A protein and the small-molecule ligand that binds it are described below.
Small molecule (SMILES): O=c1[nH]c(=O)c2nn[nH]c2[nH]1

Binding-site contacts:
Ligand atom N3 contacts residue ARG177 of chain 1.A at 3.0 Å (salt-bridge).
Ligand atom O6 contacts residue THR58 of chain 2.A at 3.9 Å.
Ligand atom C4 contacts residue PHE160 of chain 1.A at 3.4 Å (hydrophobic).
Ligand atom C2 contacts residue ARG177 of chain 1.A at 3.5 Å.
Ligand atom O6 contacts residue PHE160 of chain 1.A at 4.1 Å.
Ligand atom O2 contacts residue GLN229 of chain 1.A at 3.8 Å.
Ligand atom C5 contacts residue PHE160 of chain 1.A at 3.4 Å (hydrophobic).
Ligand atom N8 contacts residue THR58 of chain 2.A at 3.2 Å (h-bond).
Ligand atom O2 contacts residue VAL228 of chain 1.A at 2.9 Å (h-bond).
Ligand atom N7 contacts residue PHE160 of chain 1.A at 3.7 Å.
Ligand atom O2 contacts residue PHE160 of chain 1.A at 3.9 Å.
Ligand atom N9 contacts residue ARG177 of chain 1.A at 4.0 Å.
Ligand atom N9 contacts residue PHE160 of chain 1.A at 3.5 Å.
Ligand atom N8 contacts residue LEU171 of chain 1.A at 3.8 Å.
Ligand atom O6 contacts residue ILE55 of chain 2.A at 3.5 Å.
Ligand atom C4 contacts residue ARG177 of chain 1.A at 3.8 Å.
Ligand atom N7 contacts residue ALA57 of chain 2.A at 3.5 Å.
Ligand atom N1 contacts residue PHE160 of chain 1.A at 3.6 Å.
Ligand atom C2 contacts residue ASN255 of chain 1.A at 3.9 Å.
Ligand atom N9 contacts residue THR58 of chain 2.A at 4.0 Å.
Ligand atom O2 contacts residue SER227 of chain 1.A at 3.6 Å.
Ligand atom C2 contacts residue VAL228 of chain 1.A at 4.0 Å (hydrophobic).
Ligand atom N1 contacts residue GLN229 of chain 1.A at 3.0 Å (h-bond).
Ligand atom O2 contacts residue ASN255 of chain 1.A at 4.1 Å.
Ligand atom C6 contacts residue PHE160 of chain 1.A at 3.5 Å (hydrophobic).
Ligand atom C2 contacts residue PHE160 of chain 1.A at 3.7 Å (hydrophobic).
Ligand atom C2 contacts residue GLN229 of chain 1.A at 3.9 Å.
Ligand atom O6 contacts residue GLN229 of chain 1.A at 2.9 Å (h-bond).
Ligand atom C5 contacts residue THR58 of chain 2.A at 4.0 Å.
Ligand atom N8 contacts residue ASP59 of chain 2.A at 3.9 Å.
Ligand atom N3 contacts residue ASN255 of chain 1.A at 3.3 Å (h-bond).
Ligand atom N7 contacts residue THR58 of chain 2.A at 2.8 Å (h-bond).
Ligand atom O2 contacts residue ARG177 of chain 1.A at 2.8 Å (salt-bridge).
Ligand atom O6 contacts residue TYR9 of chain 2.A at 3.8 Å.
Ligand atom C4 contacts residue ASN255 of chain 1.A at 3.8 Å.
Ligand atom N3 contacts residue PHE160 of chain 1.A at 3.7 Å.
Ligand atom N9 contacts residue LEU171 of chain 1.A at 4.0 Å.
Ligand atom N8 contacts residue ALA57 of chain 2.A at 3.7 Å.
Ligand atom N8 contacts residue PHE160 of chain 1.A at 3.7 Å.
Ligand atom C6 contacts residue GLN229 of chain 1.A at 3.7 Å.

Sequence of chain 2.A:
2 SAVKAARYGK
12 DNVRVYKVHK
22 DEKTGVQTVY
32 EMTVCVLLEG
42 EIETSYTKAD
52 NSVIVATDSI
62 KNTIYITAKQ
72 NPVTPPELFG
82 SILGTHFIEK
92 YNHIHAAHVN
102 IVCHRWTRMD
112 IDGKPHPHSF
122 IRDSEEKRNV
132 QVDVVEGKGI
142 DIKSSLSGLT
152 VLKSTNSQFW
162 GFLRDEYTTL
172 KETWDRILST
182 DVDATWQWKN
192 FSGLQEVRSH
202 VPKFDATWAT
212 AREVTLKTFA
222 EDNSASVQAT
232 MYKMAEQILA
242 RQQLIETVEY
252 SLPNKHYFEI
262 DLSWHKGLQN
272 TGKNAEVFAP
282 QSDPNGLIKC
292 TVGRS

Sequence of chain 1.A:
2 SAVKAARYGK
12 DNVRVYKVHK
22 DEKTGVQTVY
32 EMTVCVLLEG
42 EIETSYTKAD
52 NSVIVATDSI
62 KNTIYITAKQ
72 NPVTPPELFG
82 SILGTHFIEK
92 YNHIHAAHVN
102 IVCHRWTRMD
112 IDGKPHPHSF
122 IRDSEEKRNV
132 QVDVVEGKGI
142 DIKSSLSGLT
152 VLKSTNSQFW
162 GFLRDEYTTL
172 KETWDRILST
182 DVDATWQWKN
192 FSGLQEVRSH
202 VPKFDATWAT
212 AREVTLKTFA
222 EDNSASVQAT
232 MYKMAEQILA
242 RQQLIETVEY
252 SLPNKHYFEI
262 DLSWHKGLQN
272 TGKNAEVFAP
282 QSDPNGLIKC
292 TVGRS